Sequence of chain 2.A:
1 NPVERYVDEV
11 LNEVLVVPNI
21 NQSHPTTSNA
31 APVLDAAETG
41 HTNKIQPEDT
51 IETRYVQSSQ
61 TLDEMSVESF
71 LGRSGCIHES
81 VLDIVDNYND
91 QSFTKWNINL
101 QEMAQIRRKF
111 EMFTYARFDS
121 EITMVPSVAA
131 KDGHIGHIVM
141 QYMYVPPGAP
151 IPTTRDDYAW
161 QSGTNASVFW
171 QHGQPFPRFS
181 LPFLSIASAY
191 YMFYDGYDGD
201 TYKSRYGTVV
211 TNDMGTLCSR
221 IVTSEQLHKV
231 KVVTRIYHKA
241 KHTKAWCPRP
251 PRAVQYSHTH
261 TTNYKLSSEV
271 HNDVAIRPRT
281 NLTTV

Binding-site contacts:
Ligand atom C4 contacts residue TYR190 of chain 2.A at 3.7 Å (hydrophobic).
Ligand atom N5A contacts residue LEU217 of chain 2.A at 3.6 Å.
Ligand atom CM2 contacts residue ILE122 of chain 2.A at 3.8 Å (hydrophobic).
Ligand atom O1 contacts residue MET214 of chain 2.A at 3.2 Å.
Ligand atom N4A contacts residue PHE179 of chain 2.A at 3.5 Å.
Ligand atom C6B contacts residue LEU181 of chain 2.A at 3.5 Å (hydrophobic).
Ligand atom C2A contacts residue LEU217 of chain 2.A at 4.0 Å (hydrophobic).
Ligand atom C1B contacts residue LEU181 of chain 2.A at 4.0 Å (hydrophobic).
Ligand atom C5B contacts residue LEU181 of chain 2.A at 3.6 Å (hydrophobic).
Ligand atom C4 contacts residue LEU100 of chain 2.A at 3.9 Å (hydrophobic).
Ligand atom N1A contacts residue MET124 of chain 2.A at 3.6 Å.
Ligand atom N5A contacts residue PHE179 of chain 2.A at 3.3 Å.
Ligand atom N4A contacts residue TYR144 of chain 2.A at 3.7 Å.
Ligand atom C5 contacts residue MET214 of chain 2.A at 3.4 Å (hydrophobic).
Ligand atom N5A contacts residue MET124 of chain 2.A at 3.9 Å.
Ligand atom O1B contacts residue ILE98 of chain 2.A at 3.2 Å.
Ligand atom N1A contacts residue PHE179 of chain 2.A at 3.3 Å.
Ligand atom N2 contacts residue LEU100 of chain 2.A at 3.8 Å.
Ligand atom CM6 contacts residue TYR144 of chain 2.A at 3.7 Å (hydrophobic).
Ligand atom C1C contacts residue MET214 of chain 2.A at 3.2 Å (hydrophobic).
Ligand atom C3 contacts residue LEU100 of chain 2.A at 3.8 Å (hydrophobic).
Ligand atom C2A contacts residue PHE179 of chain 2.A at 3.5 Å (hydrophobic).
Ligand atom C2B contacts residue ILE122 of chain 2.A at 4.0 Å (hydrophobic).
Ligand atom CM2 contacts residue ILE77 of chain 2.A at 3.8 Å (hydrophobic).
Ligand atom N3A contacts residue PHE179 of chain 2.A at 3.7 Å.
Ligand atom CM4 contacts residue ALA166 of chain 2.A at 3.1 Å (hydrophobic).
Ligand atom CM4 contacts residue TYR142 of chain 2.A at 3.7 Å (hydrophobic).
Ligand atom N1A contacts residue LEU217 of chain 2.A at 3.3 Å.
Ligand atom CM4 contacts residue TYR144 of chain 2.A at 3.8 Å (hydrophobic).
Ligand atom CM6 contacts residue LEU181 of chain 2.A at 3.8 Å (hydrophobic).
Ligand atom CM6 contacts residue LEU184 of chain 2.A at 3.7 Å (hydrophobic).
Ligand atom C1B contacts residue ILE98 of chain 2.A at 3.7 Å (hydrophobic).
Ligand atom C6B contacts residue ILE98 of chain 2.A at 3.8 Å (hydrophobic).
Ligand atom N3A contacts residue TYR144 of chain 2.A at 3.2 Å.
Ligand atom CM4 contacts residue VAL168 of chain 2.A at 3.9 Å (hydrophobic).
Ligand atom C4 contacts residue MET214 of chain 2.A at 3.7 Å (hydrophobic).
Ligand atom N2 contacts residue MET214 of chain 2.A at 3.8 Å.
Ligand atom CM3 contacts residue TYR190 of chain 2.A at 3.6 Å (hydrophobic).
Ligand atom O1 contacts residue LEU100 of chain 2.A at 3.7 Å.
Ligand atom C5B contacts residue TYR144 of chain 2.A at 3.8 Å (hydrophobic).

A protein and the small-molecule ligand that binds it are described below.
Small molecule (SMILES): Cc1cc(CCCOc2c(C)cc(-c3nnn(C)n3)cc2C)on1